Sequence of chain 1.D:
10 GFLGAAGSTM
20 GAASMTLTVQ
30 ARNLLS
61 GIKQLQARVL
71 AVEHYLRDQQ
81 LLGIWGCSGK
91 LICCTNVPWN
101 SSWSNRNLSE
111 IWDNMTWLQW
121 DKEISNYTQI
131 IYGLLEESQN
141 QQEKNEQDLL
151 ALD

The small molecule below binds the protein below.
Small molecule (SMILES): CC(=O)N[C@@H]1[C@@H](O)[C@H](O)[C@@H](CO)O[C@H]1O

Binding-site contacts:
Ligand atom O5 contacts residue SER102 of chain 1.D at 3.0 Å (h-bond).
Ligand atom C1 contacts residue SER102 of chain 1.D at 3.2 Å.
Ligand atom C6 contacts residue SER102 of chain 1.D at 4.4 Å.
Ligand atom C1 contacts residue ASN100 of chain 1.D at 1.4 Å.
Ligand atom C3 contacts residue ASN100 of chain 1.D at 3.8 Å.
Ligand atom N2 contacts residue ASN100 of chain 1.D at 2.9 Å (h-bond).
Ligand atom C2 contacts residue ASN100 of chain 1.D at 2.5 Å.
Ligand atom C5 contacts residue ASN100 of chain 1.D at 3.7 Å.
Ligand atom C4 contacts residue ASN100 of chain 1.D at 4.2 Å.
Ligand atom C7 contacts residue ASN100 of chain 1.D at 3.2 Å.
Ligand atom O5 contacts residue ASN100 of chain 1.D at 2.4 Å (h-bond).
Ligand atom C5 contacts residue SER102 of chain 1.D at 4.0 Å.
Ligand atom C8 contacts residue ASN100 of chain 1.D at 3.6 Å.
Ligand atom O7 contacts residue ASN100 of chain 1.D at 3.4 Å (h-bond).